This small molecule binds to this protein.
Small molecule (SMILES): O=c1[nH]cc(F)c(=O)[nH]1

Binding-site contacts:
Ligand atom C5 contacts residue ARG179 of chain 1.C at 4.3 Å.
Ligand atom N3 contacts residue HIS177 of chain 1.C at 2.9 Å (h-bond).
Ligand atom O2 contacts residue HIS177 of chain 1.C at 2.6 Å (h-bond).
Ligand atom C5 contacts residue ARG58 of chain 1.C at 3.7 Å.
Ligand atom N1 contacts residue ARG179 of chain 1.C at 4.3 Å.
Ligand atom C2 contacts residue ARG179 of chain 1.C at 3.4 Å.
Ligand atom C2 contacts residue HIS177 of chain 1.C at 3.1 Å.
Ligand atom O2 contacts residue ARG179 of chain 1.C at 3.7 Å.
Ligand atom C4 contacts residue ARG179 of chain 1.C at 3.4 Å.
Ligand atom O4 contacts residue ASP120 of chain 1.C at 4.2 Å.
Ligand atom C4 contacts residue ARG58 of chain 1.C at 3.6 Å.
Ligand atom F5 contacts residue ARG58 of chain 1.C at 3.1 Å.
Ligand atom O4 contacts residue ARG58 of chain 1.C at 2.9 Å (salt-bridge).
Ligand atom O4 contacts residue VAL178 of chain 1.C at 4.1 Å.
Ligand atom O4 contacts residue HIS177 of chain 1.C at 4.3 Å.
Ligand atom C4 contacts residue HIS177 of chain 1.C at 4.2 Å.
Ligand atom N3 contacts residue ARG179 of chain 1.C at 2.9 Å (salt-bridge).
Ligand atom O4 contacts residue ARG179 of chain 1.C at 3.7 Å.

Sequence of chain 1.C:
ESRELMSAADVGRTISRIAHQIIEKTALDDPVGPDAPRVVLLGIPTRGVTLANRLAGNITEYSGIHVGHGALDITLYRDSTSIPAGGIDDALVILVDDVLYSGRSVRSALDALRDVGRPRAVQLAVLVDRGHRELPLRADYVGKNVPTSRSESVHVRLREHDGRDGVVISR